Sequence of chain 1.B:
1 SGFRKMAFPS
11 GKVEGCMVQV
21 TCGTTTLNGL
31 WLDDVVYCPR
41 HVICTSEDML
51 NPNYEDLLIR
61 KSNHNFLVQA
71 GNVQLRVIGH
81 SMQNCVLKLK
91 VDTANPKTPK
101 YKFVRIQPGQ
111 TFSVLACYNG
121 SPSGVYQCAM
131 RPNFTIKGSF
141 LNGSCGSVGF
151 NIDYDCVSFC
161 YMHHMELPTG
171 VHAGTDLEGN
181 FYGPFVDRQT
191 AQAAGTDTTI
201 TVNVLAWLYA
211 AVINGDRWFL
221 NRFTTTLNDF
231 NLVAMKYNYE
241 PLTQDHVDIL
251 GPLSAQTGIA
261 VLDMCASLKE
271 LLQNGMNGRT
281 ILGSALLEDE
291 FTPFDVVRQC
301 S

Sequence of chain 1.A:
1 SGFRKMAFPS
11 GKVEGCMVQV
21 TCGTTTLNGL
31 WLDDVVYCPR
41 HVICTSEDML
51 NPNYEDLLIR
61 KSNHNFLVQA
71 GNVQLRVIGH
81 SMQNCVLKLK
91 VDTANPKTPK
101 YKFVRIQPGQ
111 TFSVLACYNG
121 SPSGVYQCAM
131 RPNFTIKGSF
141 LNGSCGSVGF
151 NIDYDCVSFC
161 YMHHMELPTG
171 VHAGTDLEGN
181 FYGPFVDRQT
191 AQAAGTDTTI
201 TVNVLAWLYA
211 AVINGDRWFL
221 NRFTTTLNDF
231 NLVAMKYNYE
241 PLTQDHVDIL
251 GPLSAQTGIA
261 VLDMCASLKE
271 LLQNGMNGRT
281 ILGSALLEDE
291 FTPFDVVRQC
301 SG

The small molecule below binds the protein below.
Small molecule (SMILES): C=CC(=O)N(c1ccc(-c2ccccc2)cc1)[C@H](C(=O)N[C@@H](C)c1ccccc1)c1cccnc1

Binding-site contacts:
Ligand atom O01 contacts residue GLY143 of chain 1.B at 3.3 Å (h-bond).
Ligand atom C25 contacts residue Y0E1 of chain 1.D at 0.3 Å.
Ligand atom C16 contacts residue Y0E1 of chain 1.D at 0.6 Å.
Ligand atom C11 contacts residue GLU166 of chain 1.B at 3.2 Å.
Ligand atom C07 contacts residue Y0E1 of chain 1.D at 2.0 Å.
Ligand atom C35 contacts residue Y0E1 of chain 1.D at 0.1 Å.
Ligand atom N06 contacts residue Y0E1 of chain 1.D at 1.3 Å (h-bond).
Ligand atom C35 contacts residue CYS145 of chain 1.B at 1.6 Å (hydrophobic).
Ligand atom O01 contacts residue Y0E1 of chain 1.D at 0.6 Å (h-bond).
Ligand atom C27 contacts residue Y0E1 of chain 1.D at 0.2 Å.
Ligand atom C04 contacts residue Y0E1 of chain 1.D at 0.8 Å.
Ligand atom C31 contacts residue Y0E1 of chain 1.D at 0.2 Å.
Ligand atom C19 contacts residue PHE140 of chain 1.B at 3.2 Å (hydrophobic).
Ligand atom N18 contacts residue HIS163 of chain 1.B at 2.9 Å (h-bond).
Ligand atom C32 contacts residue Y0E1 of chain 1.D at 0.7 Å.
Ligand atom C28 contacts residue Y0E1 of chain 1.D at 0.2 Å.
Ligand atom C19 contacts residue Y0E1 of chain 1.D at 0.2 Å.
Ligand atom N18 contacts residue Y0E1 of chain 1.D at 0.5 Å (h-bond).
Ligand atom O15 contacts residue Y0E1 of chain 1.D at 1.9 Å.
Ligand atom C24 contacts residue Y0E1 of chain 1.D at 0.5 Å.
Ligand atom C02 contacts residue Y0E1 of chain 1.D at 0.4 Å.
Ligand atom C20 contacts residue Y0E1 of chain 1.D at 0.3 Å.
Ligand atom C23 contacts residue Y0E1 of chain 1.D at 0.6 Å.
Ligand atom C08 contacts residue Y0E1 of chain 1.D at 1.3 Å.
Ligand atom C29 contacts residue Y0E1 of chain 1.D at 0.1 Å.
Ligand atom C22 contacts residue Y0E1 of chain 1.D at 0.4 Å.
Ligand atom C34 contacts residue CYS145 of chain 1.B at 2.6 Å (hydrophobic).
Ligand atom C05 contacts residue Y0E1 of chain 1.D at 1.1 Å.
Ligand atom N18 contacts residue SER144 of chain 1.B at 3.3 Å (h-bond).
Ligand atom N03 contacts residue Y0E1 of chain 1.D at 0.5 Å (h-bond).
Ligand atom C02 contacts residue CYS145 of chain 1.B at 3.0 Å (hydrophobic).
Ligand atom C17 contacts residue Y0E1 of chain 1.D at 0.7 Å.
Ligand atom C28 contacts residue TYR54 of chain 1.B at 3.2 Å (hydrophobic).
Ligand atom C17 contacts residue HIS163 of chain 1.B at 3.3 Å.
Ligand atom C33 contacts residue Y0E1 of chain 1.D at 0.7 Å.
Ligand atom C26 contacts residue Y0E1 of chain 1.D at 0.2 Å.
Ligand atom C30 contacts residue Y0E1 of chain 1.D at 0.1 Å.
Ligand atom C10 contacts residue GLU166 of chain 1.B at 3.1 Å.
Ligand atom C21 contacts residue Y0E1 of chain 1.D at 0.4 Å.
Ligand atom C34 contacts residue Y0E1 of chain 1.D at 0.2 Å.